Sequence of chain 1.A:
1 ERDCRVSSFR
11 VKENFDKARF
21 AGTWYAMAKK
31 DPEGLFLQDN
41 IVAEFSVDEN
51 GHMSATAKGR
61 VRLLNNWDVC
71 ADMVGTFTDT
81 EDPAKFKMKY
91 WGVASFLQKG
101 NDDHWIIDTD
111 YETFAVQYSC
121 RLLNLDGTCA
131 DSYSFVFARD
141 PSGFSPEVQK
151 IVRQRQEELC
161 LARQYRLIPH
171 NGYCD

Binding-site contacts:
Ligand atom C20 contacts residue GLN98 of chain 1.A at 3.6 Å.
Ligand atom C18 contacts residue MET88 of chain 1.A at 3.9 Å (hydrophobic).
Ligand atom O1 contacts residue PHE96 of chain 1.A at 4.0 Å.
Ligand atom C14 contacts residue GLN98 of chain 1.A at 4.0 Å.
Ligand atom C5 contacts residue ALA57 of chain 1.A at 4.0 Å (hydrophobic).
Ligand atom C17 contacts residue PHE135 of chain 1.A at 3.8 Å (hydrophobic).
Ligand atom C18 contacts residue TYR90 of chain 1.A at 3.7 Å (hydrophobic).
Ligand atom C4 contacts residue MET88 of chain 1.A at 3.9 Å (hydrophobic).
Ligand atom C10 contacts residue MET73 of chain 1.A at 3.9 Å (hydrophobic).
Ligand atom C18 contacts residue VAL74 of chain 1.A at 4.1 Å (hydrophobic).
Ligand atom C5 contacts residue MET88 of chain 1.A at 3.8 Å (hydrophobic).
Ligand atom C19 contacts residue ARG121 of chain 1.A at 3.8 Å.
Ligand atom C4 contacts residue ALA55 of chain 1.A at 3.8 Å (hydrophobic).
Ligand atom C3 contacts residue ALA57 of chain 1.A at 4.1 Å (hydrophobic).
Ligand atom C15 contacts residue GLN98 of chain 1.A at 3.8 Å.
Ligand atom C3 contacts residue ALA55 of chain 1.A at 3.8 Å (hydrophobic).
Ligand atom C14 contacts residue LEU97 of chain 1.A at 3.8 Å (hydrophobic).
Ligand atom C11 contacts residue LEU37 of chain 1.A at 4.1 Å (hydrophobic).
Ligand atom C20 contacts residue PHE36 of chain 1.A at 3.8 Å (hydrophobic).
Ligand atom O1 contacts residue LEU97 of chain 1.A at 3.3 Å.
Ligand atom C10 contacts residue LEU37 of chain 1.A at 3.7 Å (hydrophobic).
Ligand atom C13 contacts residue GLN98 of chain 1.A at 3.9 Å.
Ligand atom C6 contacts residue MET88 of chain 1.A at 3.7 Å (hydrophobic).
Ligand atom C3 contacts residue ALA43 of chain 1.A at 4.0 Å (hydrophobic).
Ligand atom C19 contacts residue TYR133 of chain 1.A at 4.0 Å (hydrophobic).
Ligand atom C11 contacts residue MET73 of chain 1.A at 4.1 Å (hydrophobic).
Ligand atom C20 contacts residue LEU35 of chain 1.A at 3.5 Å (hydrophobic).
Ligand atom C7 contacts residue MET88 of chain 1.A at 3.6 Å (hydrophobic).
Ligand atom C18 contacts residue MET73 of chain 1.A at 4.0 Å (hydrophobic).
Ligand atom C12 contacts residue LEU37 of chain 1.A at 3.8 Å (hydrophobic).
Ligand atom C4 contacts residue ALA57 of chain 1.A at 4.0 Å (hydrophobic).
Ligand atom C2 contacts residue PHE45 of chain 1.A at 4.0 Å (hydrophobic).
Ligand atom C19 contacts residue PHE36 of chain 1.A at 4.0 Å (hydrophobic).
Ligand atom C12 contacts residue MET73 of chain 1.A at 3.7 Å (hydrophobic).
Ligand atom O1 contacts residue GLN98 of chain 1.A at 2.6 Å (h-bond).
Ligand atom C15 contacts residue LEU97 of chain 1.A at 3.6 Å (hydrophobic).
Ligand atom C16 contacts residue PHE135 of chain 1.A at 4.0 Å (hydrophobic).
Ligand atom C16 contacts residue HIS104 of chain 1.A at 3.7 Å.
Ligand atom C3 contacts residue PHE45 of chain 1.A at 3.9 Å (hydrophobic).
Ligand atom C2 contacts residue HIS104 of chain 1.A at 3.9 Å.

A protein and the small-molecule ligand that binds it are described below.
Small molecule (SMILES): CC1=C(/C=C/C(C)=C/C=C/C(C)=C/CO)C(C)(C)CCC1